A protein and the small-molecule ligand that binds it are described below.
Small molecule (SMILES): Nc1nc(N2CCCC2)c2cc[nH]c2n1

Sequence of chain 1.C:
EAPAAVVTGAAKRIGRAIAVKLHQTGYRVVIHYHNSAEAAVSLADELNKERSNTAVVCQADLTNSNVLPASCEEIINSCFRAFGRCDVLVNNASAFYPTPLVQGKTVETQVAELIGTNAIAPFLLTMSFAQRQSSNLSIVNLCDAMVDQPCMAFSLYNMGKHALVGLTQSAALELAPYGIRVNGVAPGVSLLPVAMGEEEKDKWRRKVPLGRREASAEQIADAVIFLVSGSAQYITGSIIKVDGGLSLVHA

Binding-site contacts:
Ligand atom CAB contacts residue TYR194 of chain 1.C at 3.9 Å (hydrophobic).
Ligand atom CAG contacts residue NAP1 of chain 1.K at 3.8 Å.
Ligand atom C2 contacts residue SER115 of chain 1.C at 3.9 Å.
Ligand atom CAC contacts residue DTD1 of chain 1.M at 3.7 Å.
Ligand atom C5 contacts residue NAP1 of chain 1.K at 3.7 Å.
Ligand atom C2 contacts residue NAP1 of chain 1.K at 3.2 Å.
Ligand atom CAD contacts residue PRO230 of chain 1.C at 3.9 Å (hydrophobic).
Ligand atom C5 contacts residue PHE117 of chain 1.C at 3.8 Å (hydrophobic).
Ligand atom CAB contacts residue DTD1 of chain 1.M at 3.6 Å.
Ligand atom CAC contacts residue NAP1 of chain 1.K at 3.5 Å.
Ligand atom C4 contacts residue PHE117 of chain 1.C at 3.5 Å (hydrophobic).
Ligand atom N3 contacts residue NAP1 of chain 1.K at 2.8 Å (h-bond).
Ligand atom NAJ contacts residue PHE117 of chain 1.C at 3.6 Å.
Ligand atom C4 contacts residue TYR194 of chain 1.C at 3.6 Å (hydrophobic).
Ligand atom NAA contacts residue SER115 of chain 1.C at 2.9 Å (h-bond).
Ligand atom NAJ contacts residue ASP181 of chain 1.C at 4.0 Å.
Ligand atom NAJ contacts residue TYR194 of chain 1.C at 2.8 Å (h-bond).
Ligand atom NAA contacts residue NAP1 of chain 1.K at 3.0 Å (h-bond).
Ligand atom CAB contacts residue PHE117 of chain 1.C at 3.7 Å (hydrophobic).
Ligand atom C6 contacts residue PHE117 of chain 1.C at 3.6 Å (hydrophobic).
Ligand atom NAA contacts residue PHE117 of chain 1.C at 3.5 Å.
Ligand atom NAO contacts residue NAP1 of chain 1.K at 3.6 Å.
Ligand atom C6 contacts residue NAP1 of chain 1.K at 3.6 Å.
Ligand atom N3 contacts residue TYR194 of chain 1.C at 3.7 Å.
Ligand atom CAG contacts residue PHE117 of chain 1.C at 4.1 Å (hydrophobic).
Ligand atom N3 contacts residue SER115 of chain 1.C at 3.9 Å.
Ligand atom CAD contacts residue ARG34 of chain 1.C at 3.8 Å.
Ligand atom CAC contacts residue PHE117 of chain 1.C at 3.6 Å (hydrophobic).
Ligand atom NAO contacts residue PHE117 of chain 1.C at 3.9 Å.
Ligand atom CAF contacts residue ARG34 of chain 1.C at 3.8 Å.
Ligand atom N1 contacts residue NAP1 of chain 1.K at 2.6 Å (h-bond).
Ligand atom NAJ contacts residue NAP1 of chain 1.K at 3.5 Å.
Ligand atom CAF contacts residue NAP1 of chain 1.K at 3.3 Å.
Ligand atom CAB contacts residue NAP1 of chain 1.K at 3.2 Å.
Ligand atom N1 contacts residue PHE117 of chain 1.C at 3.7 Å.
Ligand atom N3 contacts residue PHE117 of chain 1.C at 3.6 Å.
Ligand atom C4 contacts residue NAP1 of chain 1.K at 3.5 Å.
Ligand atom C2 contacts residue PHE117 of chain 1.C at 3.4 Å (hydrophobic).
Ligand atom CAE contacts residue PRO230 of chain 1.C at 3.6 Å (hydrophobic).
Ligand atom CAE contacts residue ARG34 of chain 1.C at 3.5 Å.